Binding-site contacts:
Ligand atom O5 contacts residue ASN14 of chain 1.A at 2.3 Å (h-bond).
Ligand atom O7 contacts residue ASN14 of chain 1.A at 3.4 Å (h-bond).
Ligand atom C2 contacts residue ASN14 of chain 1.A at 2.6 Å.
Ligand atom C8 contacts residue ASN30 of chain 1.A at 3.2 Å.
Ligand atom C4 contacts residue ASN14 of chain 1.A at 4.2 Å.
Ligand atom C3 contacts residue ASN14 of chain 1.A at 3.9 Å.
Ligand atom C8 contacts residue THR16 of chain 1.A at 4.2 Å.
Ligand atom N2 contacts residue ASN14 of chain 1.A at 3.3 Å (h-bond).
Ligand atom C5 contacts residue ASN14 of chain 1.A at 3.6 Å.
Ligand atom C7 contacts residue ASN14 of chain 1.A at 3.6 Å.
Ligand atom C1 contacts residue ASN14 of chain 1.A at 1.5 Å.

Sequence of chain 1.A:
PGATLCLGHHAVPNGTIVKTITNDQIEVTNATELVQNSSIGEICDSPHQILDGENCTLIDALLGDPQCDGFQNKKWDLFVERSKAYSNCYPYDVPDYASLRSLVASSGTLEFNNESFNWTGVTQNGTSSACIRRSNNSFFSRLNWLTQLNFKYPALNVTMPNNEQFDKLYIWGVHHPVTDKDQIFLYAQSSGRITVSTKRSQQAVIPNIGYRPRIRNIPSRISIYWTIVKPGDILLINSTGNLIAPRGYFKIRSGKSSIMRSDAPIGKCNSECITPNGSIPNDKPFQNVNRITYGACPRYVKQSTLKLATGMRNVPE

This small molecule binds to this protein.
Small molecule (SMILES): CC(=O)N[C@@H]1[C@@H](O)[C@H](O)[C@@H](CO)O[C@H]1O